Binding-site contacts:
Ligand atom C5 contacts residue A10 of chain 2.C at 2.7 Å.
Ligand atom C3' contacts residue DG31 of chain 2.D at 3.0 Å.
Ligand atom O4 contacts residue G9 of chain 2.C at 2.5 Å (h-bond).
Ligand atom O4 contacts residue A6 of chain 2.C at 3.1 Å (h-bond).
Ligand atom OP1 contacts residue ARG367 of chain 2.A at 3.4 Å (salt-bridge).
Ligand atom N3 contacts residue A7 of chain 2.C at 2.8 Å (h-bond).
Ligand atom N3 contacts residue A6 of chain 2.C at 2.9 Å (h-bond).
Ligand atom N1 contacts residue U8 of chain 2.C at 3.1 Å (h-bond).
Ligand atom N1 contacts residue A6 of chain 2.C at 3.4 Å (h-bond).
Ligand atom O4 contacts residue A7 of chain 2.C at 2.8 Å (h-bond).
Ligand atom O6 contacts residue A10 of chain 2.C at 2.0 Å.
Ligand atom O4 contacts residue A10 of chain 2.C at 2.9 Å (h-bond).
Ligand atom C6 contacts residue A10 of chain 2.C at 2.6 Å.
Ligand atom N2 contacts residue C5 of chain 2.C at 2.9 Å (h-bond).
Ligand atom C4 contacts residue G9 of chain 2.C at 2.9 Å.
Ligand atom C5' contacts residue DG31 of chain 2.D at 3.2 Å.
Ligand atom OP1 contacts residue PRO366 of chain 2.A at 3.4 Å.
Ligand atom O3' contacts residue LEU297 of chain 2.A at 3.3 Å.
Ligand atom O5' contacts residue DG31 of chain 2.D at 3.3 Å (h-bond).
Ligand atom OP1 contacts residue ARG386 of chain 2.A at 3.3 Å (salt-bridge).
Ligand atom N1 contacts residue DG31 of chain 2.D at 3.4 Å (h-bond).
Ligand atom C6 contacts residue DG31 of chain 2.D at 3.2 Å.
Ligand atom C2' contacts residue GLN363 of chain 2.A at 3.4 Å.
Ligand atom OP2 contacts residue ARG367 of chain 2.A at 2.8 Å (salt-bridge).
Ligand atom N6 contacts residue U8 of chain 2.C at 2.9 Å (h-bond).
Ligand atom O2 contacts residue G9 of chain 2.C at 3.3 Å (h-bond).
Ligand atom O4' contacts residue ASN364 of chain 2.A at 3.4 Å.
Ligand atom C4' contacts residue GLN363 of chain 2.A at 3.4 Å.
Ligand atom N1 contacts residue C5 of chain 2.C at 2.9 Å (h-bond).
Ligand atom O3' contacts residue ARG386 of chain 2.A at 3.2 Å (salt-bridge).
Ligand atom C6 contacts residue A6 of chain 2.C at 3.4 Å.
Ligand atom N4 contacts residue G9 of chain 2.C at 3.1 Å (h-bond).
Ligand atom O3' contacts residue PRO366 of chain 2.A at 3.4 Å.
Ligand atom O6 contacts residue C5 of chain 2.C at 2.9 Å (h-bond).
Ligand atom O6 contacts residue DG31 of chain 2.D at 3.1 Å (h-bond).
Ligand atom N3 contacts residue G9 of chain 2.C at 2.2 Å (h-bond).
Ligand atom C8 contacts residue A10 of chain 2.C at 2.6 Å.
Ligand atom C2' contacts residue DG31 of chain 2.D at 3.1 Å.
Ligand atom C2 contacts residue G9 of chain 2.C at 3.0 Å.
Ligand atom N7 contacts residue A10 of chain 2.C at 2.1 Å (h-bond).

The protein below binds the small molecule below.
Small molecule (SMILES): Cc1cn([C@H]2C[C@H](O[P](=O)(O)OC[C@@H]3CC[C@H](n4cnc5c(=O)nc(N)[nH]c54)O3)[C@@H](CO[P](=O)(O)O[C@H]3C[C@H](n4cc(C)c(=O)[nH]c4=O)O[C@@H]3CO[P](=O)(O)O[C@H]3C[C@H](n4cnc5c(N)ncnc54)O[C@@H]3CO[P](=O)(O)O[C@H]3C[C@H](n4ccc(N)nc4=O)O[C@@H]3CO[P](=O)(O)O[C@H]3C[C@H](n4cc(C)c(=O)[nH]c4=O)O[C@@H]3CO[P](=O)(O)O[C@H]3C[C@H](n4cnc5c(=O)nc(N)[nH]c54)O[C@@H]3CO[P](=O)(O)O[C@H]3C[C@H](n4cc(C)c(=O)[nH]c4=O)O[C@@H]3COP(=O)=O)O2)c(=O)[nH]c1=O

Sequence of chain 2.A:
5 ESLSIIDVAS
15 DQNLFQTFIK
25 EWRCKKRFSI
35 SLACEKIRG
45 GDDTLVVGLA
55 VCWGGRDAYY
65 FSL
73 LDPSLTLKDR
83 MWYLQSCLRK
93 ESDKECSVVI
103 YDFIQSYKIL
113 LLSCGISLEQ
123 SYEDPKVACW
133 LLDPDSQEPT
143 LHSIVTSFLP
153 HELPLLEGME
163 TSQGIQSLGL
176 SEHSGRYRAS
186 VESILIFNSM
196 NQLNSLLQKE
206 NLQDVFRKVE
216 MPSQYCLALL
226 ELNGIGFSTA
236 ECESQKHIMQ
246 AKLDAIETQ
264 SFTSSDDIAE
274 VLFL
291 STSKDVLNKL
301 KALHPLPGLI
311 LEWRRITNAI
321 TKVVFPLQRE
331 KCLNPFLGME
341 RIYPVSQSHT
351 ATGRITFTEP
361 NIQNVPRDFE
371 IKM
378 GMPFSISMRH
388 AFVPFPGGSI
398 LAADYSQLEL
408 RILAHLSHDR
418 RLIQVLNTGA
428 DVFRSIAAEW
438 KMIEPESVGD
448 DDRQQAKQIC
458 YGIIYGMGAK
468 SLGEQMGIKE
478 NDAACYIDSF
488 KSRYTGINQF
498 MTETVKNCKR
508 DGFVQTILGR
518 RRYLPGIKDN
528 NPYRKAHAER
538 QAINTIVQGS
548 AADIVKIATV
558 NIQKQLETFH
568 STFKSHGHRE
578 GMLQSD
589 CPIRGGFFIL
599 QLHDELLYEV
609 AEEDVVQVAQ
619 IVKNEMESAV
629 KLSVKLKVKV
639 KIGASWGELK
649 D